The protein below binds the small molecule below.
Small molecule (SMILES): CNc1nc(Cl)nc2c1ncn2C

Sequence of chain 1.B:
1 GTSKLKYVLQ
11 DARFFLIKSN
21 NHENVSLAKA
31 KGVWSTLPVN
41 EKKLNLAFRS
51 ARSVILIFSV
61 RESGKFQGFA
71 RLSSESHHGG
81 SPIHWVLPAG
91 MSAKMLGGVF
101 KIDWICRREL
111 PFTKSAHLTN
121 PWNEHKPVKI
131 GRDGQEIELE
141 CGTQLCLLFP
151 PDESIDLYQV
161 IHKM

Binding-site contacts:
Ligand atom N10 contacts residue ASN20 of chain 1.B at 3.1 Å (h-bond).
Ligand atom N10 contacts residue SER19 of chain 1.B at 3.8 Å.
Ligand atom N02 contacts residue TRP34 of chain 1.B at 3.4 Å.
Ligand atom C11 contacts residue ASN20 of chain 1.B at 3.6 Å.
Ligand atom C03 contacts residue SER35 of chain 1.B at 3.9 Å.
Ligand atom C01 contacts residue LEU96 of chain 1.B at 3.7 Å (hydrophobic).
Ligand atom C06 contacts residue LYS18 of chain 1.B at 3.8 Å.
Ligand atom N02 contacts residue SER35 of chain 1.B at 2.7 Å (h-bond).
Ligand atom CL12 contacts residue PRO88 of chain 1.B at 3.3 Å.
Ligand atom C11 contacts residue PRO88 of chain 1.B at 3.9 Å (hydrophobic).
Ligand atom C06 contacts residue ASP133 of chain 1.B at 3.1 Å.
Ligand atom C01 contacts residue TRP85 of chain 1.B at 3.5 Å (hydrophobic).
Ligand atom N10 contacts residue PRO88 of chain 1.B at 4.0 Å.
Ligand atom N13 contacts residue TRP34 of chain 1.B at 4.1 Å.
Ligand atom C01 contacts residue SER35 of chain 1.B at 3.4 Å.
Ligand atom C08 contacts residue ASN20 of chain 1.B at 3.7 Å.
Ligand atom CL12 contacts residue SER19 of chain 1.B at 3.7 Å.
Ligand atom C04 contacts residue TRP34 of chain 1.B at 3.9 Å (hydrophobic).
Ligand atom N05 contacts residue THR36 of chain 1.B at 4.0 Å.
Ligand atom CL12 contacts residue ASN21 of chain 1.B at 3.1 Å.
Ligand atom C08 contacts residue SO41 of chain 1.I at 3.5 Å.
Ligand atom C08 contacts residue ARG61 of chain 1.B at 4.1 Å.
Ligand atom N13 contacts residue ASN24 of chain 1.B at 3.1 Å (h-bond).
Ligand atom C01 contacts residue TRP34 of chain 1.B at 3.7 Å (hydrophobic).
Ligand atom C03 contacts residue TRP34 of chain 1.B at 3.6 Å (hydrophobic).
Ligand atom N05 contacts residue MET91 of chain 1.B at 3.9 Å.
Ligand atom C09 contacts residue MET91 of chain 1.B at 4.0 Å (hydrophobic).
Ligand atom CL12 contacts residue ASN24 of chain 1.B at 3.5 Å.
Ligand atom N07 contacts residue LYS18 of chain 1.B at 3.2 Å (salt-bridge).
Ligand atom C11 contacts residue ASN24 of chain 1.B at 3.8 Å.
Ligand atom N02 contacts residue LEU96 of chain 1.B at 3.8 Å.
Ligand atom C11 contacts residue SER19 of chain 1.B at 3.7 Å.
Ligand atom C08 contacts residue LYS18 of chain 1.B at 3.1 Å.
Ligand atom CL12 contacts residue ASN20 of chain 1.B at 3.5 Å.
Ligand atom C04 contacts residue MET91 of chain 1.B at 3.7 Å (hydrophobic).
Ligand atom C09 contacts residue LYS18 of chain 1.B at 3.8 Å.
Ligand atom C01 contacts residue ASN24 of chain 1.B at 3.6 Å.
Ligand atom N07 contacts residue ASP133 of chain 1.B at 4.0 Å.
Ligand atom N05 contacts residue ASP133 of chain 1.B at 3.9 Å.
Ligand atom N05 contacts residue SER35 of chain 1.B at 3.8 Å.